Sequence of chain 1.B:
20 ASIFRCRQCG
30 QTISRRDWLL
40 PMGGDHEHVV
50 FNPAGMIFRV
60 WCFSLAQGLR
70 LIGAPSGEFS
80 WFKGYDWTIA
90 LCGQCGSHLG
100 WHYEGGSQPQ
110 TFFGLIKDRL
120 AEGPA

A protein and the small-molecule ligand that binds it are described below.
Small molecule (SMILES): O=C1C[C@H](NC(=O)c2cccc([N+](=O)[O-])c2C(=O)O)C(=O)N1

Binding-site contacts:
Ligand atom C5 contacts residue ASN51 of chain 1.B at 3.7 Å.
Ligand atom O1 contacts residue TYR102 of chain 1.B at 2.7 Å (h-bond).
Ligand atom O4 contacts residue HIS97 of chain 1.B at 4.0 Å.
Ligand atom N2 contacts residue TRP100 of chain 1.B at 3.7 Å.
Ligand atom N2 contacts residue TRP86 of chain 1.B at 3.9 Å.
Ligand atom O4 contacts residue ASN51 of chain 1.B at 3.8 Å.
Ligand atom C4 contacts residue PHE78 of chain 1.B at 3.6 Å (hydrophobic).
Ligand atom O2 contacts residue PRO52 of chain 1.B at 3.4 Å.
Ligand atom C3 contacts residue TRP100 of chain 1.B at 3.9 Å (hydrophobic).
Ligand atom O3 contacts residue ASN51 of chain 1.B at 2.9 Å (h-bond).
Ligand atom C1 contacts residue PHE78 of chain 1.B at 3.7 Å (hydrophobic).
Ligand atom N1 contacts residue PHE78 of chain 1.B at 2.8 Å (h-bond).
Ligand atom N1 contacts residue SER79 of chain 1.B at 4.0 Å.
Ligand atom O2 contacts residue ASN51 of chain 1.B at 3.4 Å.
Ligand atom O5 contacts residue TRP100 of chain 1.B at 2.7 Å (h-bond).
Ligand atom N1 contacts residue TRP80 of chain 1.B at 3.4 Å.
Ligand atom O2 contacts residue TRP80 of chain 1.B at 3.6 Å.
Ligand atom O1 contacts residue PHE78 of chain 1.B at 3.9 Å.
Ligand atom C2 contacts residue TYR102 of chain 1.B at 3.8 Å (hydrophobic).
Ligand atom O5 contacts residue ILE88 of chain 1.B at 4.0 Å.
Ligand atom C1 contacts residue TRP80 of chain 1.B at 3.4 Å (hydrophobic).
Ligand atom O1 contacts residue TRP80 of chain 1.B at 3.0 Å (h-bond).
Ligand atom O2 contacts residue PHE78 of chain 1.B at 3.6 Å.
Ligand atom C1 contacts residue TYR102 of chain 1.B at 3.5 Å (hydrophobic).
Ligand atom O7 contacts residue ILE88 of chain 1.B at 3.8 Å.
Ligand atom N1 contacts residue TRP86 of chain 1.B at 4.0 Å.
Ligand atom C2 contacts residue TRP100 of chain 1.B at 3.7 Å (hydrophobic).
Ligand atom C11 contacts residue TRP86 of chain 1.B at 3.8 Å (hydrophobic).
Ligand atom O1 contacts residue TRP86 of chain 1.B at 3.6 Å.
Ligand atom C12 contacts residue TRP100 of chain 1.B at 3.9 Å (hydrophobic).
Ligand atom C1 contacts residue TRP86 of chain 1.B at 3.7 Å (hydrophobic).
Ligand atom C3 contacts residue TRP80 of chain 1.B at 3.4 Å (hydrophobic).
Ligand atom O5 contacts residue HIS97 of chain 1.B at 3.3 Å.
Ligand atom C2 contacts residue TRP80 of chain 1.B at 3.6 Å (hydrophobic).
Ligand atom C5 contacts residue TRP100 of chain 1.B at 3.9 Å (hydrophobic).
Ligand atom N3 contacts residue ILE88 of chain 1.B at 3.8 Å.
Ligand atom C4 contacts residue TRP80 of chain 1.B at 3.5 Å (hydrophobic).
Ligand atom O1 contacts residue SER79 of chain 1.B at 3.5 Å.
Ligand atom O3 contacts residue TRP100 of chain 1.B at 3.7 Å.
Ligand atom C2 contacts residue TRP86 of chain 1.B at 3.7 Å (hydrophobic).